Sequence of chain 1.A:
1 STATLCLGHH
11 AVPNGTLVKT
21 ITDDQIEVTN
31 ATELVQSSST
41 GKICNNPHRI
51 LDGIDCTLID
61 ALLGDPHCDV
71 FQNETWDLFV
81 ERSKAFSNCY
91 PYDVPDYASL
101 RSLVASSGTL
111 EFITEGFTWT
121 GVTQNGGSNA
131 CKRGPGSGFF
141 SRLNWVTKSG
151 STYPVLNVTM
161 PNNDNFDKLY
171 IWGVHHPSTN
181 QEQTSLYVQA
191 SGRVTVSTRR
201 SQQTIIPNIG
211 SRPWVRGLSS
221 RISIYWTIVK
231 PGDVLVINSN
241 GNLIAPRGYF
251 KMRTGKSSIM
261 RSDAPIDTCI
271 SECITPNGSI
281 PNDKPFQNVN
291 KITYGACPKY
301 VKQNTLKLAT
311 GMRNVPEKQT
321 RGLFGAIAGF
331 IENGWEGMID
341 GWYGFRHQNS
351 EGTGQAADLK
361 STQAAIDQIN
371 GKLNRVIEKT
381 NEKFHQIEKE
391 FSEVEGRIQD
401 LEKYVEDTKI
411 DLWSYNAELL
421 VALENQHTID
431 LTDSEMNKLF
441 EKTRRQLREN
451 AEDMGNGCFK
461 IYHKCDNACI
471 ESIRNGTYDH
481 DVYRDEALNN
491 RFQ

A small-molecule ligand and the protein it binds are described below.
Small molecule (SMILES): CC(=O)N[C@@H]1[C@@H](O)[C@H](O)[C@@H](CO)O[C@H]1O

Binding-site contacts:
Ligand atom N2 contacts residue ASN73 of chain 1.A at 2.9 Å (h-bond).
Ligand atom C5 contacts residue ASN73 of chain 1.A at 3.7 Å.
Ligand atom C1 contacts residue ASN73 of chain 1.A at 1.4 Å.
Ligand atom C3 contacts residue ASN73 of chain 1.A at 3.8 Å.
Ligand atom C7 contacts residue ASN73 of chain 1.A at 3.5 Å.
Ligand atom C2 contacts residue PHE112 of chain 1.A at 4.4 Å (hydrophobic).
Ligand atom C4 contacts residue ASN73 of chain 1.A at 4.3 Å.
Ligand atom O5 contacts residue ASN73 of chain 1.A at 2.4 Å (h-bond).
Ligand atom N2 contacts residue PHE112 of chain 1.A at 3.5 Å (h-bond).
Ligand atom C2 contacts residue ASN73 of chain 1.A at 2.5 Å.
Ligand atom C7 contacts residue PHE112 of chain 1.A at 4.4 Å (hydrophobic).
Ligand atom C8 contacts residue ASN73 of chain 1.A at 3.3 Å.
Ligand atom C8 contacts residue ARG142 of chain 1.A at 4.0 Å.